Binding-site contacts:
Ligand atom O7 contacts residue ASN416 of chain 1.F at 3.4 Å (h-bond).
Ligand atom O6 contacts residue LEU235 of chain 1.F at 3.1 Å.
Ligand atom C7 contacts residue ASN416 of chain 1.F at 3.5 Å.
Ligand atom O5 contacts residue PRO261 of chain 1.F at 3.7 Å.
Ligand atom C8 contacts residue VAL414 of chain 1.F at 3.9 Å (hydrophobic).
Ligand atom C3 contacts residue ASN416 of chain 1.F at 3.8 Å.
Ligand atom O6 contacts residue PRO261 of chain 1.F at 3.4 Å.
Ligand atom C5 contacts residue PRO261 of chain 1.F at 4.4 Å (hydrophobic).
Ligand atom C8 contacts residue NAG1 of chain 1.PA at 3.8 Å.
Ligand atom O5 contacts residue ASN416 of chain 1.F at 2.3 Å (h-bond).
Ligand atom O6 contacts residue ASN416 of chain 1.F at 4.5 Å.
Ligand atom C8 contacts residue ASN416 of chain 1.F at 4.5 Å.
Ligand atom C2 contacts residue ASN416 of chain 1.F at 2.4 Å.
Ligand atom C6 contacts residue PRO261 of chain 1.F at 4.2 Å (hydrophobic).
Ligand atom N2 contacts residue ASN416 of chain 1.F at 2.9 Å (h-bond).
Ligand atom C5 contacts residue ASN416 of chain 1.F at 3.6 Å.
Ligand atom C1 contacts residue PRO261 of chain 1.F at 4.4 Å (hydrophobic).
Ligand atom C4 contacts residue ASN416 of chain 1.F at 4.2 Å.
Ligand atom C1 contacts residue ASN416 of chain 1.F at 1.4 Å.

Sequence of chain 1.F:
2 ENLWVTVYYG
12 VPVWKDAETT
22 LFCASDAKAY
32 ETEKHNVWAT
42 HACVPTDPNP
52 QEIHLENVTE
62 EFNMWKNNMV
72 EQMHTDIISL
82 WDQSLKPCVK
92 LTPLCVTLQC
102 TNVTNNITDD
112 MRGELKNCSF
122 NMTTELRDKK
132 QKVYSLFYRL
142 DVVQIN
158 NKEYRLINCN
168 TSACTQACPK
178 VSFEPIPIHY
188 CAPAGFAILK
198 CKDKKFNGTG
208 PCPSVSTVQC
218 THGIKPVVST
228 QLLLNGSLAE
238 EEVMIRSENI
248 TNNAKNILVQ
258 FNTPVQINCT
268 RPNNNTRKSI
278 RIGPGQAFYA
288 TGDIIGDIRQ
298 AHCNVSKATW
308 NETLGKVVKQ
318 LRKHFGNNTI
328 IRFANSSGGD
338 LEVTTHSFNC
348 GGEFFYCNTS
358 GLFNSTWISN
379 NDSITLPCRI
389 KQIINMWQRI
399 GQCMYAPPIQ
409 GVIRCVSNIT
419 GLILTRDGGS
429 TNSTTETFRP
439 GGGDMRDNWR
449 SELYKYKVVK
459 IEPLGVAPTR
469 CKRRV

This small molecule binds to this protein.
Small molecule (SMILES): CC(=O)N[C@H]1[C@H](O[C@H]2[C@H](O)[C@@H](NC(C)=O)CO[C@@H]2CO)O[C@H](CO)[C@@H](O)[C@@H]1O